Binding-site contacts:
Ligand atom O1A contacts residue THR38 of chain 2.H at 2.6 Å (h-bond).
Ligand atom N7 contacts residue PRO41 of chain 2.H at 3.4 Å.
Ligand atom O1B contacts residue MG1 of chain 2.X at 2.8 Å.
Ligand atom O2B contacts residue THR95 of chain 2.H at 3.1 Å.
Ligand atom N3B contacts residue THR93 of chain 2.H at 3.6 Å.
Ligand atom O1A contacts residue LEU39 of chain 2.H at 3.2 Å.
Ligand atom O2G contacts residue ASP91 of chain 2.H at 3.5 Å (salt-bridge).
Ligand atom N3 contacts residue GLY404 of chain 2.H at 3.4 Å.
Ligand atom O2' contacts residue GLU490 of chain 2.H at 1.8 Å (salt-bridge).
Ligand atom O3G contacts residue LYS161 of chain 2.H at 3.0 Å (salt-bridge).
Ligand atom O1A contacts residue GLY160 of chain 2.H at 2.8 Å (h-bond).
Ligand atom O3G contacts residue ASP91 of chain 2.H at 3.0 Å (salt-bridge).
Ligand atom O2A contacts residue GLY160 of chain 2.H at 3.0 Å.
Ligand atom O3G contacts residue MG1 of chain 2.X at 2.7 Å.
Ligand atom O1G contacts residue LYS161 of chain 2.H at 3.6 Å (salt-bridge).
Ligand atom O1G contacts residue THR94 of chain 2.H at 3.2 Å (h-bond).
Ligand atom N3B contacts residue THR94 of chain 2.H at 3.3 Å (h-bond).
Ligand atom O2' contacts residue GLY404 of chain 2.H at 3.0 Å (h-bond).
Ligand atom O1G contacts residue GLY61 of chain 2.H at 3.0 Å (h-bond).
Ligand atom O2G contacts residue ASP60 of chain 2.H at 3.5 Å (salt-bridge).
Ligand atom PA contacts residue GLY40 of chain 2.H at 3.4 Å.
Ligand atom O2G contacts residue ASP386 of chain 2.H at 3.4 Å (salt-bridge).
Ligand atom O2A contacts residue MG1 of chain 2.X at 2.9 Å.
Ligand atom O1B contacts residue ASP91 of chain 2.H at 2.9 Å (salt-bridge).
Ligand atom O1A contacts residue ASN59 of chain 2.H at 3.5 Å (h-bond).
Ligand atom O5' contacts residue GLY40 of chain 2.H at 2.9 Å (h-bond).
Ligand atom O2' contacts residue GLY403 of chain 2.H at 3.4 Å.
Ligand atom O2G contacts residue THR93 of chain 2.H at 2.9 Å (h-bond).
Ligand atom C2' contacts residue GLU490 of chain 2.H at 2.8 Å.
Ligand atom N6 contacts residue PHE476 of chain 2.H at 3.1 Å.
Ligand atom C2 contacts residue LEU473 of chain 2.H at 3.5 Å (hydrophobic).
Ligand atom C5 contacts residue PRO41 of chain 2.H at 3.3 Å (hydrophobic).
Ligand atom PA contacts residue GLY160 of chain 2.H at 3.4 Å.
Ligand atom C3' contacts residue GLU490 of chain 2.H at 3.4 Å.
Ligand atom O1G contacts residue ASP60 of chain 2.H at 3.4 Å.
Ligand atom N1 contacts residue ASN474 of chain 2.H at 3.6 Å.
Ligand atom O1G contacts residue ASN59 of chain 2.H at 3.1 Å (h-bond).
Ligand atom O3G contacts residue ASP386 of chain 2.H at 3.6 Å (salt-bridge).
Ligand atom PG contacts residue LYS161 of chain 2.H at 3.6 Å.
Ligand atom O1A contacts residue GLY40 of chain 2.H at 2.7 Å (h-bond).

Sequence of chain 2.H:
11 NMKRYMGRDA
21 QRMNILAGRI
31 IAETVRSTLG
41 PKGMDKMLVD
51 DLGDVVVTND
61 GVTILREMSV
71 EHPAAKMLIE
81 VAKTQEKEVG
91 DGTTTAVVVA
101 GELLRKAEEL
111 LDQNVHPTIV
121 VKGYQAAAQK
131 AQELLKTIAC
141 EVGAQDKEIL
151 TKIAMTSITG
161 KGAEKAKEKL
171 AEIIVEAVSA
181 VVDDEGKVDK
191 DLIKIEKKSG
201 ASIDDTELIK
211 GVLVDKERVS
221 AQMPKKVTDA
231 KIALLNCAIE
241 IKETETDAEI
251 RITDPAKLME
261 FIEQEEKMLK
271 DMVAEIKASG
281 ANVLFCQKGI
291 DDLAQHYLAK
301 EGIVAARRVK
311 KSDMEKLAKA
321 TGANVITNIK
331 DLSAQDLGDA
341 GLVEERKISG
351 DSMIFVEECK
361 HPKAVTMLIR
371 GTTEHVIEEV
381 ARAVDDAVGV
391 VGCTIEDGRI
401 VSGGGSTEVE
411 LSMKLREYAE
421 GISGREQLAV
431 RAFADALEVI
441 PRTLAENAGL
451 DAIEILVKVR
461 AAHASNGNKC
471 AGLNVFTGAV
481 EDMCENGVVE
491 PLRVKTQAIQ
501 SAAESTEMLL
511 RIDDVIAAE

A protein and the small-molecule ligand that binds it are described below.
Small molecule (SMILES): Nc1ncnc2c1ncn2[C@@H]1O[C@H](CO[P](=O)(O)O[P](=O)(O)NP(=O)(O)O)[C@@H](O)[C@H]1O